A protein and the small-molecule ligand that binds it are described below.
Small molecule (SMILES): CC(=O)N[C@@H]1[C@@H](O)[C@H](O)[C@@H](CO)O[C@H]1O

Sequence of chain 1.A:
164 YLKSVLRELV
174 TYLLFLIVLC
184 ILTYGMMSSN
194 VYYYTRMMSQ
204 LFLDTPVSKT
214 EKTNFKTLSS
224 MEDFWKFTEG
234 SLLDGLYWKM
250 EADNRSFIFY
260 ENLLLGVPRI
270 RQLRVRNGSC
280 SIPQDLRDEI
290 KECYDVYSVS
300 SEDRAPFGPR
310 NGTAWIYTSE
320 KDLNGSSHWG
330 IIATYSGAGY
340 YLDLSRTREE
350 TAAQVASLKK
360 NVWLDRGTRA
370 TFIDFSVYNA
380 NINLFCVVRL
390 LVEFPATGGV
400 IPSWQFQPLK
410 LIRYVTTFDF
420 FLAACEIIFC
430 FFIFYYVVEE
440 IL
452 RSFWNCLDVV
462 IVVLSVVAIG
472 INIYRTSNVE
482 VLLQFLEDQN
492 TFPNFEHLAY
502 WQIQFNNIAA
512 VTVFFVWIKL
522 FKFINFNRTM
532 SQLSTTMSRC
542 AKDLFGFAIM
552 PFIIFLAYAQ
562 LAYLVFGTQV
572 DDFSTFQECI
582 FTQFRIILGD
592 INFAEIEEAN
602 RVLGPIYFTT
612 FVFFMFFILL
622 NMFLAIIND

Binding-site contacts:
Ligand atom O7 contacts residue ASN310 of chain 1.A at 4.2 Å.
Ligand atom N2 contacts residue ASN310 of chain 1.A at 3.0 Å.
Ligand atom O5 contacts residue ASN310 of chain 1.A at 2.2 Å (h-bond).
Ligand atom C1 contacts residue ASN310 of chain 1.A at 1.4 Å.
Ligand atom C5 contacts residue ASN310 of chain 1.A at 3.6 Å.
Ligand atom C3 contacts residue ASN310 of chain 1.A at 3.8 Å.
Ligand atom C7 contacts residue ASN310 of chain 1.A at 3.5 Å.
Ligand atom C8 contacts residue ASN310 of chain 1.A at 3.5 Å.
Ligand atom O5 contacts residue PRO308 of chain 1.A at 4.3 Å.
Ligand atom C4 contacts residue ASN310 of chain 1.A at 4.2 Å.
Ligand atom C2 contacts residue ASN310 of chain 1.A at 2.5 Å.
Ligand atom C1 contacts residue PRO308 of chain 1.A at 4.2 Å (hydrophobic).